The small molecule below binds the protein below.
Small molecule (SMILES): CC(=O)N[C@H]1[C@H](O[C@H]2[C@H](O)[C@@H](NC(C)=O)CO[C@@H]2CO)O[C@H](CO)[C@@H](O[C@@H]2O[C@H](CO)[C@@H](O)[C@H](O[C@H]3O[C@H](CO)[C@@H](O)[C@H](O)[C@@H]3O)[C@@H]2O)[C@@H]1O

Binding-site contacts:
Ligand atom C5 contacts residue ASN246 of chain 1.U at 3.7 Å.
Ligand atom C8 contacts residue ASN64 of chain 1.U at 3.7 Å.
Ligand atom C8 contacts residue THR206 of chain 1.U at 3.8 Å.
Ligand atom C6 contacts residue ASP49 of chain 1.E at 3.4 Å.
Ligand atom N2 contacts residue PHE90 of chain 1.E at 4.4 Å.
Ligand atom C1 contacts residue ASN30 of chain 1.E at 4.4 Å.
Ligand atom O3 contacts residue LYS67 of chain 1.U at 4.4 Å.
Ligand atom C1 contacts residue ASN246 of chain 1.U at 1.4 Å.
Ligand atom O4 contacts residue SER51 of chain 1.E at 3.8 Å.
Ligand atom C8 contacts residue ASN246 of chain 1.U at 4.3 Å.
Ligand atom O7 contacts residue ASN246 of chain 1.U at 4.2 Å.
Ligand atom N2 contacts residue LYS67 of chain 1.U at 4.0 Å.
Ligand atom O5 contacts residue GLU245 of chain 1.U at 4.2 Å.
Ligand atom O7 contacts residue PHE90 of chain 1.E at 4.2 Å.
Ligand atom O5 contacts residue ASN246 of chain 1.U at 2.6 Å (h-bond).
Ligand atom O2 contacts residue ARG52 of chain 1.E at 4.4 Å.
Ligand atom C3 contacts residue ASN246 of chain 1.U at 3.6 Å.
Ligand atom O6 contacts residue ASP49 of chain 1.E at 3.8 Å.
Ligand atom C4 contacts residue ASN246 of chain 1.U at 4.2 Å.
Ligand atom O7 contacts residue LYS67 of chain 1.U at 2.7 Å (salt-bridge).
Ligand atom C7 contacts residue LYS67 of chain 1.U at 3.3 Å.
Ligand atom N2 contacts residue ASN246 of chain 1.U at 2.4 Å (h-bond).
Ligand atom O3 contacts residue TYR111 of chain 1.F at 4.2 Å.
Ligand atom C7 contacts residue ASN246 of chain 1.U at 3.5 Å.
Ligand atom C2 contacts residue LYS67 of chain 1.U at 4.2 Å.
Ligand atom C8 contacts residue PHE90 of chain 1.E at 3.5 Å (hydrophobic).
Ligand atom O7 contacts residue ALA31 of chain 1.E at 3.6 Å.
Ligand atom O7 contacts residue GLU245 of chain 1.U at 4.4 Å.
Ligand atom O4 contacts residue TYR111 of chain 1.F at 4.5 Å.
Ligand atom C2 contacts residue ASN246 of chain 1.U at 2.2 Å.
Ligand atom C5 contacts residue GLU245 of chain 1.U at 4.3 Å.
Ligand atom C7 contacts residue PHE90 of chain 1.E at 3.9 Å (hydrophobic).
Ligand atom C8 contacts residue LYS67 of chain 1.U at 4.0 Å.
Ligand atom O5 contacts residue ASN30 of chain 1.E at 4.4 Å.

Sequence of chain 1.U:
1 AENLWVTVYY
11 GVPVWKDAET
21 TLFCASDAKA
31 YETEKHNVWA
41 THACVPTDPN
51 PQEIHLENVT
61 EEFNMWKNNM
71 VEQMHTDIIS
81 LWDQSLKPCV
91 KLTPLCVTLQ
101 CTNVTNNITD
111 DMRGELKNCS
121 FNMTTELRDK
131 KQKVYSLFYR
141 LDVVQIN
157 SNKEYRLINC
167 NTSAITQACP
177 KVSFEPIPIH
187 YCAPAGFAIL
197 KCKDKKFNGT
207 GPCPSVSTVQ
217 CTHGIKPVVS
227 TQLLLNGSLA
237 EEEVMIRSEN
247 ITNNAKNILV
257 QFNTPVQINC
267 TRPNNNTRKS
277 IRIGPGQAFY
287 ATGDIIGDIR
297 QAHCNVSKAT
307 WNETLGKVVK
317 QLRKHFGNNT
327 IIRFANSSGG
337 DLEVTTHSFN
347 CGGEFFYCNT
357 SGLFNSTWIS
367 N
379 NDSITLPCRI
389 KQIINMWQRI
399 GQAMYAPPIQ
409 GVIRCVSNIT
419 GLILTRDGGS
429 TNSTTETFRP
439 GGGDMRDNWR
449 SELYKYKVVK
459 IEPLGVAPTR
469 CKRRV

Sequence of chain 1.E:
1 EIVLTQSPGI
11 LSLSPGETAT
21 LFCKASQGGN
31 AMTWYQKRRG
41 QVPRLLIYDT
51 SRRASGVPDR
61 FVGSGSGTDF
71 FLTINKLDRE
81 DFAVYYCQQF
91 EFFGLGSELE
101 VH

Sequence of chain 1.F:
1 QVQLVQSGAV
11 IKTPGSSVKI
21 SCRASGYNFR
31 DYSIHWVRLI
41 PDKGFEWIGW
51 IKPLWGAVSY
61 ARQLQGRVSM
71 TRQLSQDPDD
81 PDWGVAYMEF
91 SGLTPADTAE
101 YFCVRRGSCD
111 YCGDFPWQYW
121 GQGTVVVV